Sequence of chain 1.A:
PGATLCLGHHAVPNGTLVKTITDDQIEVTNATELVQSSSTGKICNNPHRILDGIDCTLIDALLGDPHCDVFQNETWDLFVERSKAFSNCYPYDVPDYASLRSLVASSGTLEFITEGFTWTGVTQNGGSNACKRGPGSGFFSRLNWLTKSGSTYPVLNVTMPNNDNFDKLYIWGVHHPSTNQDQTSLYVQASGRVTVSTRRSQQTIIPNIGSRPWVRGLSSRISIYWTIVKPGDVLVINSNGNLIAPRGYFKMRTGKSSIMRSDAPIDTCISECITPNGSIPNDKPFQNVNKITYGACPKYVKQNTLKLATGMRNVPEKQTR

Binding-site contacts:
Ligand atom O5 contacts residue ASN75 of chain 1.A at 2.4 Å (h-bond).
Ligand atom C2 contacts residue ASN75 of chain 1.A at 2.4 Å.
Ligand atom C3 contacts residue ASN75 of chain 1.A at 3.8 Å.
Ligand atom C8 contacts residue GLN74 of chain 1.A at 3.2 Å.
Ligand atom O5 contacts residue PHE114 of chain 1.A at 4.2 Å.
Ligand atom O6 contacts residue GLU113 of chain 1.A at 3.2 Å (salt-bridge).
Ligand atom C5 contacts residue ASN75 of chain 1.A at 3.7 Å.
Ligand atom C1 contacts residue PHE114 of chain 1.A at 3.8 Å (hydrophobic).
Ligand atom C4 contacts residue ASN75 of chain 1.A at 4.3 Å.
Ligand atom N2 contacts residue ASN75 of chain 1.A at 2.8 Å (h-bond).
Ligand atom C1 contacts residue ASN75 of chain 1.A at 1.4 Å.
Ligand atom O5 contacts residue GLU113 of chain 1.A at 4.3 Å.
Ligand atom C8 contacts residue ASN75 of chain 1.A at 4.4 Å.
Ligand atom C7 contacts residue ASN75 of chain 1.A at 3.3 Å.
Ligand atom C5 contacts residue PHE114 of chain 1.A at 4.0 Å (hydrophobic).
Ligand atom C3 contacts residue PHE114 of chain 1.A at 4.3 Å (hydrophobic).
Ligand atom C6 contacts residue GLU113 of chain 1.A at 4.1 Å.
Ligand atom O7 contacts residue ASN75 of chain 1.A at 3.5 Å (h-bond).

This protein binds this small molecule.
Small molecule (SMILES): CC(=O)N[C@@H]1[C@@H](O)[C@H](O)[C@@H](CO)O[C@H]1O